Binding-site contacts:
Ligand atom O contacts residue HIS1154 of chain 1.A at 3.3 Å (h-bond).
Ligand atom CD2 contacts residue PHE1153 of chain 1.A at 4.2 Å (hydrophobic).
Ligand atom CG contacts residue GLN1091 of chain 1.A at 4.3 Å.
Ligand atom CD2 contacts residue THR1149 of chain 1.A at 4.3 Å.
Ligand atom CD2 contacts residue LEU1157 of chain 1.A at 4.2 Å (hydrophobic).
Ligand atom CZ contacts residue GLN1091 of chain 1.A at 4.1 Å.
Ligand atom CE2 contacts residue GLN1091 of chain 1.A at 3.3 Å.
Ligand atom CA contacts residue GLN1091 of chain 1.A at 4.3 Å.
Ligand atom O contacts residue THR1149 of chain 1.A at 4.0 Å.
Ligand atom CD2 contacts residue THR1149 of chain 1.A at 4.0 Å.
Ligand atom C contacts residue GLN1091 of chain 1.A at 3.9 Å.
Ligand atom CE2 contacts residue ASN1100 of chain 1.A at 4.4 Å.
Ligand atom CZ contacts residue ASN1100 of chain 1.A at 3.5 Å.
Ligand atom SD contacts residue ASN1100 of chain 1.A at 3.7 Å.
Ligand atom C contacts residue HIS1154 of chain 1.A at 4.0 Å.
Ligand atom O contacts residue GLN1091 of chain 1.A at 2.9 Å (h-bond).
Ligand atom CG contacts residue ALA1148 of chain 1.A at 4.4 Å (hydrophobic).
Ligand atom CG contacts residue ASN1100 of chain 1.A at 4.2 Å.
Ligand atom CD1 contacts residue GLN1091 of chain 1.A at 3.8 Å.
Ligand atom CD2 contacts residue HIS1154 of chain 1.A at 3.4 Å.
Ligand atom CD2 contacts residue GLN1091 of chain 1.A at 3.6 Å.
Ligand atom C contacts residue VAL1230 of chain 1.A at 4.2 Å (hydrophobic).
Ligand atom CB contacts residue GLN1091 of chain 1.A at 4.5 Å.
Ligand atom OH contacts residue ASN1100 of chain 1.A at 3.1 Å (h-bond).
Ligand atom CD2 contacts residue ALA1148 of chain 1.A at 3.5 Å (hydrophobic).
Ligand atom CE1 contacts residue ASN1100 of chain 1.A at 3.3 Å.
Ligand atom O contacts residue VAL1230 of chain 1.A at 3.2 Å.
Ligand atom CD1 contacts residue THR1149 of chain 1.A at 3.0 Å.
Ligand atom CB contacts residue THR1149 of chain 1.A at 3.3 Å.
Ligand atom CE1 contacts residue THR1149 of chain 1.A at 3.9 Å.
Ligand atom CG2 contacts residue GLN1091 of chain 1.A at 3.3 Å.
Ligand atom OH contacts residue GLN1091 of chain 1.A at 3.7 Å.
Ligand atom CG contacts residue HIS1154 of chain 1.A at 4.3 Å.
Ligand atom CD1 contacts residue ASN1150 of chain 1.A at 4.3 Å.
Ligand atom CA contacts residue HIS1154 of chain 1.A at 4.3 Å.
Ligand atom CG contacts residue THR1149 of chain 1.A at 3.3 Å.
Ligand atom OH contacts residue HIS1096 of chain 1.A at 3.8 Å.
Ligand atom CD1 contacts residue ASN1100 of chain 1.A at 4.0 Å.
Ligand atom CD1 contacts residue ALA1148 of chain 1.A at 4.3 Å (hydrophobic).
Ligand atom CD1 contacts residue PHE1153 of chain 1.A at 3.6 Å (hydrophobic).

Sequence of chain 1.A:
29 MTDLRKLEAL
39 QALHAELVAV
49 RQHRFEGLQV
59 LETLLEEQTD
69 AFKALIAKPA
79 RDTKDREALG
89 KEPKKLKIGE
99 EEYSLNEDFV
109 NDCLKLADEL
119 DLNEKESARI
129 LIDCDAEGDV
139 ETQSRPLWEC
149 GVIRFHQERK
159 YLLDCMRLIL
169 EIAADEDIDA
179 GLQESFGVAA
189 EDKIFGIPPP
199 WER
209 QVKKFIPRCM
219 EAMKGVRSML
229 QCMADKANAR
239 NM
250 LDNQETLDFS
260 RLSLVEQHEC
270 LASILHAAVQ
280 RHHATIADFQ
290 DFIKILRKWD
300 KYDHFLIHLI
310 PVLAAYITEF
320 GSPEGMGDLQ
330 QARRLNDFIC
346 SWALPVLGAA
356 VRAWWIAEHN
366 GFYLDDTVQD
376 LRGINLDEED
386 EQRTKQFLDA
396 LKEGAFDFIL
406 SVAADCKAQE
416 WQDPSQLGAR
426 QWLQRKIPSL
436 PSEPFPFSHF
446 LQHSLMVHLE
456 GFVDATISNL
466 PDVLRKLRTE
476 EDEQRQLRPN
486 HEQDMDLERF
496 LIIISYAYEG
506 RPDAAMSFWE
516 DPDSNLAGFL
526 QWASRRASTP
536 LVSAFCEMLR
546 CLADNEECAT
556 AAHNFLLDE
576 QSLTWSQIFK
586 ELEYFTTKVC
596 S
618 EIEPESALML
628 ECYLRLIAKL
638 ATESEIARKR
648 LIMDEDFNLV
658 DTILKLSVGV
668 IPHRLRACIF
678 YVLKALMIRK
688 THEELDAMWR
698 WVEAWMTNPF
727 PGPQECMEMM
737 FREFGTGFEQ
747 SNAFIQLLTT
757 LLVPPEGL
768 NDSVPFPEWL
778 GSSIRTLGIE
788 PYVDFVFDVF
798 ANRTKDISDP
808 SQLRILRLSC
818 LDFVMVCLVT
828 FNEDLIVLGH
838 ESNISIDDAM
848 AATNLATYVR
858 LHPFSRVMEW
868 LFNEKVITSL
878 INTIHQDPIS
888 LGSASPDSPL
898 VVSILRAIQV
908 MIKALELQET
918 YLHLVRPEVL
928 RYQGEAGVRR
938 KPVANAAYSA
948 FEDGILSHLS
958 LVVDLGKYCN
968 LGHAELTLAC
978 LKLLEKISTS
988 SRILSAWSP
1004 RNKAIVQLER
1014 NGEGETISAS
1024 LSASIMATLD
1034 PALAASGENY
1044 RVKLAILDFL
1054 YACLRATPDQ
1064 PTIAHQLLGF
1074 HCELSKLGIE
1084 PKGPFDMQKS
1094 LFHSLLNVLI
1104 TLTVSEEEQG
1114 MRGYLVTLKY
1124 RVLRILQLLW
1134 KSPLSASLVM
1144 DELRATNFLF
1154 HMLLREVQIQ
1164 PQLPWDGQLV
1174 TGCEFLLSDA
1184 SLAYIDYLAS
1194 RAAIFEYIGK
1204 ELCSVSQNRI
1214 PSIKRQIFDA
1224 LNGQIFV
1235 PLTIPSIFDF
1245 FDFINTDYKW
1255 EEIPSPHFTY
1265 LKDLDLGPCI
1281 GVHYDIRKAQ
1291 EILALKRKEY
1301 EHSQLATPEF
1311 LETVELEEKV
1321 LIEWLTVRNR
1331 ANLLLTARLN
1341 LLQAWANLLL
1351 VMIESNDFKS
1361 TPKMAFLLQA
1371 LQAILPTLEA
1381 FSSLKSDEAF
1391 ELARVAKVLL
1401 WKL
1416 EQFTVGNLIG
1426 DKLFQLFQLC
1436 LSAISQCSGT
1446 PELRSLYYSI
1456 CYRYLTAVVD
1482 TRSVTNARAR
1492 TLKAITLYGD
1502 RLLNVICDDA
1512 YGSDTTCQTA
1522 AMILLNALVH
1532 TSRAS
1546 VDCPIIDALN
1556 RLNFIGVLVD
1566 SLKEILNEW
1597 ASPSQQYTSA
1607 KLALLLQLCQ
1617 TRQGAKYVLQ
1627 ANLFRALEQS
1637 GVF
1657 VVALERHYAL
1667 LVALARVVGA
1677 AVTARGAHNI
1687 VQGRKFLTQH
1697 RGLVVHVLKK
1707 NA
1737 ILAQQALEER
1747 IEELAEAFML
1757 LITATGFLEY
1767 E

This protein binds this small molecule.
Small molecule (SMILES): CC[C@H](C)[C@H](N)C(=O)N[C@@H](CC(C)C)C(=O)N1CCC[C@H]1C(=O)N[C@@H](CCSC)C(=O)N[C@@H](Cc1ccc(O)cc1)C(=O)N[C@@H](CCCC[NH3+])C(=O)N[C@@H](CC(C)C)C(=O)N[C@@H](CO)C(=O)N1CCC[C@H]1C=O